The protein below binds the small molecule below.
Small molecule (SMILES): CC(C)C[C@H](NC(=O)OCc1ccccc1)C(=O)NN(CCC(N)=O)C(=O)CCl

Binding-site contacts:
Ligand atom N17 contacts residue CYS145 of chain 1.B at 3.5 Å.
Ligand atom O26 contacts residue GLU166 of chain 1.B at 3.3 Å.
Ligand atom O26 contacts residue HIS172 of chain 1.B at 3.5 Å.
Ligand atom C4 contacts residue GLU166 of chain 1.B at 3.0 Å.
Ligand atom C34 contacts residue GLN189 of chain 1.B at 3.8 Å.
Ligand atom C3 contacts residue GLU166 of chain 1.B at 3.3 Å.
Ligand atom N16 contacts residue HIS164 of chain 1.B at 2.8 Å (h-bond).
Ligand atom C5 contacts residue ASN142 of chain 1.B at 3.0 Å.
Ligand atom C10 contacts residue HIS164 of chain 1.B at 3.8 Å.
Ligand atom N23 contacts residue LEU141 of chain 1.B at 3.5 Å (h-bond).
Ligand atom O26 contacts residue PHE140 of chain 1.B at 3.8 Å.
Ligand atom N13 contacts residue GLN189 of chain 1.B at 3.1 Å (h-bond).
Ligand atom C24 contacts residue LEU141 of chain 1.B at 3.7 Å (hydrophobic).
Ligand atom O33 contacts residue MET165 of chain 1.B at 3.2 Å.
Ligand atom C13 contacts residue HIS41 of chain 1.B at 3.3 Å.
Ligand atom C19 contacts residue HIS163 of chain 1.B at 3.5 Å.
Ligand atom C27 contacts residue CYS145 of chain 1.B at 2.7 Å (hydrophobic).
Ligand atom C15 contacts residue HIS164 of chain 1.B at 3.7 Å.
Ligand atom C34 contacts residue HIS41 of chain 1.B at 3.8 Å.
Ligand atom C11 contacts residue MET49 of chain 1.B at 3.6 Å (hydrophobic).
Ligand atom C20 contacts residue LEU141 of chain 1.B at 3.8 Å (hydrophobic).
Ligand atom O1 contacts residue SER144 of chain 1.B at 3.7 Å.
Ligand atom O11 contacts residue GLN189 of chain 1.B at 3.8 Å.
Ligand atom O33 contacts residue GLU166 of chain 1.B at 2.8 Å (salt-bridge).
Ligand atom N23 contacts residue PHE140 of chain 1.B at 2.9 Å (h-bond).
Ligand atom C24 contacts residue GLU166 of chain 1.B at 3.6 Å.
Ligand atom C1 contacts residue GLU166 of chain 1.B at 3.5 Å.
Ligand atom C14 contacts residue HIS164 of chain 1.B at 3.6 Å.
Ligand atom O1 contacts residue CYS145 of chain 1.B at 2.9 Å (h-bond).
Ligand atom C6 contacts residue ASN142 of chain 1.B at 3.0 Å.
Ligand atom O11 contacts residue GLU166 of chain 1.B at 3.6 Å.
Ligand atom C11 contacts residue HIS41 of chain 1.B at 3.6 Å.
Ligand atom N23 contacts residue GLU166 of chain 1.B at 3.6 Å (salt-bridge).
Ligand atom O1 contacts residue GLY143 of chain 1.B at 2.9 Å (h-bond).
Ligand atom C24 contacts residue PHE140 of chain 1.B at 3.8 Å (hydrophobic).
Ligand atom C13 contacts residue CYS145 of chain 1.B at 1.5 Å (hydrophobic).
Ligand atom C9 contacts residue GLN189 of chain 1.B at 3.8 Å.
Ligand atom C13 contacts residue HIS164 of chain 1.B at 3.8 Å.
Ligand atom O26 contacts residue HIS163 of chain 1.B at 2.9 Å (h-bond).
Ligand atom N17 contacts residue HIS164 of chain 1.B at 3.5 Å (h-bond).

Sequence of chain 1.A:
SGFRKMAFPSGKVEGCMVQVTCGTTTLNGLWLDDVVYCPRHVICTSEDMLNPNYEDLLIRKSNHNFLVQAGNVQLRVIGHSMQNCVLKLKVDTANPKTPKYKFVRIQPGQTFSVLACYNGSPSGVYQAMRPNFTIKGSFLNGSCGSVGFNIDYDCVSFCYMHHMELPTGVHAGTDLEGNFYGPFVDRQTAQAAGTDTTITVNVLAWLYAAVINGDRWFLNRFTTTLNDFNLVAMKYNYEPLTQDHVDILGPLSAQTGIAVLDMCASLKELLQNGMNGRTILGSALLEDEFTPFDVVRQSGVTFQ

Sequence of chain 1.B:
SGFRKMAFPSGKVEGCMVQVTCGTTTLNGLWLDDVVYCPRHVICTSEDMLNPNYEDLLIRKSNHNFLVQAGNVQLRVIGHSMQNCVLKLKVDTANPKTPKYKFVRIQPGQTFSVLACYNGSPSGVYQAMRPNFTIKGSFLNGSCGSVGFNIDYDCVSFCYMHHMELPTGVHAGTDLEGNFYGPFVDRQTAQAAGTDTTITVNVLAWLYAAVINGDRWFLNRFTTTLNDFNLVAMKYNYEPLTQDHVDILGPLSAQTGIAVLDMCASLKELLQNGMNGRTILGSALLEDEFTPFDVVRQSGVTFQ